Binding-site contacts:
Ligand atom O02 contacts residue ILE79 of chain 4.A at 4.1 Å.
Ligand atom C26 contacts residue MET32 of chain 4.A at 3.5 Å (hydrophobic).
Ligand atom C24 contacts residue ARG83 of chain 4.A at 4.1 Å.
Ligand atom C01 contacts residue MET32 of chain 4.A at 4.0 Å (hydrophobic).
Ligand atom C03 contacts residue MET32 of chain 4.A at 4.3 Å (hydrophobic).
Ligand atom O04 contacts residue MET32 of chain 4.A at 3.3 Å.
Ligand atom C25 contacts residue GLY82 of chain 4.A at 3.2 Å.
Ligand atom C05 contacts residue PHE66 of chain 4.A at 4.4 Å (hydrophobic).
Ligand atom C24 contacts residue ILE79 of chain 4.A at 4.3 Å (hydrophobic).
Ligand atom C04 contacts residue PHE66 of chain 4.A at 3.8 Å (hydrophobic).
Ligand atom C32 contacts residue PHE66 of chain 4.A at 4.0 Å (hydrophobic).
Ligand atom C33 contacts residue PHE66 of chain 4.A at 3.5 Å (hydrophobic).
Ligand atom C25 contacts residue LEU36 of chain 4.A at 4.3 Å (hydrophobic).
Ligand atom C02 contacts residue MET32 of chain 4.A at 4.4 Å (hydrophobic).
Ligand atom N05 contacts residue PHE66 of chain 4.A at 3.8 Å.
Ligand atom C22 contacts residue PHE66 of chain 4.A at 3.7 Å (hydrophobic).
Ligand atom C33 contacts residue MET67 of chain 4.A at 4.2 Å (hydrophobic).
Ligand atom O04 contacts residue ILE33 of chain 4.A at 4.4 Å.
Ligand atom C04 contacts residue MET32 of chain 4.A at 3.6 Å (hydrophobic).
Ligand atom C02 contacts residue PHE66 of chain 4.A at 3.9 Å (hydrophobic).
Ligand atom C24 contacts residue GLU81 of chain 4.A at 4.5 Å.
Ligand atom C22 contacts residue LEU36 of chain 4.A at 3.7 Å (hydrophobic).
Ligand atom O04 contacts residue ASN30 of chain 4.A at 4.5 Å.
Ligand atom C02 contacts residue ILE79 of chain 4.A at 4.0 Å (hydrophobic).
Ligand atom O04 contacts residue PHE66 of chain 4.A at 4.4 Å.
Ligand atom C22 contacts residue GLY82 of chain 4.A at 4.2 Å.
Ligand atom N04 contacts residue MET32 of chain 4.A at 4.4 Å.
Ligand atom C30 contacts residue PHE66 of chain 4.A at 4.0 Å (hydrophobic).
Ligand atom C30 contacts residue MET32 of chain 4.A at 4.2 Å (hydrophobic).
Ligand atom C32 contacts residue MET67 of chain 4.A at 4.3 Å (hydrophobic).
Ligand atom C12 contacts residue MET32 of chain 4.A at 4.0 Å (hydrophobic).
Ligand atom C31 contacts residue PHE66 of chain 4.A at 4.0 Å (hydrophobic).
Ligand atom C24 contacts residue GLY82 of chain 4.A at 4.2 Å.
Ligand atom C31 contacts residue ILE33 of chain 4.A at 4.5 Å (hydrophobic).
Ligand atom N03 contacts residue PHE66 of chain 4.A at 4.1 Å.
Ligand atom C23 contacts residue ILE79 of chain 4.A at 4.4 Å (hydrophobic).
Ligand atom C01 contacts residue PHE66 of chain 4.A at 4.4 Å (hydrophobic).

Sequence of chain 4.A:
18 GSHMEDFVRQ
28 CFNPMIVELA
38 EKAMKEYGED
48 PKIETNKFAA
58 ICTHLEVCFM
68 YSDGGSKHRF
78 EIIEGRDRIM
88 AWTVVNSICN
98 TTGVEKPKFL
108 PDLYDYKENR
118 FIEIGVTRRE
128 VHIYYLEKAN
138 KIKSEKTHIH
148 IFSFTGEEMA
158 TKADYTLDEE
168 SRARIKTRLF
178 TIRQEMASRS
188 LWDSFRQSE

This protein binds this small molecule.
Small molecule (SMILES): C[C@H](C[C@@H](C[C@H](C[C@@H](C[C@@H](CCN1CCCC1=O)N1CCCC1=O)N1CCCC1=O)N1CCCC1=O)N1CCCC1=O)N1CCCC1=O